Binding-site contacts:
Ligand atom N2 contacts residue ASN117 of chain 1.A at 2.9 Å (h-bond).
Ligand atom C3 contacts residue ASN117 of chain 1.A at 3.8 Å.
Ligand atom C1 contacts residue THR119 of chain 1.A at 4.4 Å.
Ligand atom C1 contacts residue ASN117 of chain 1.A at 1.4 Å.
Ligand atom C4 contacts residue ASN117 of chain 1.A at 4.2 Å.
Ligand atom C7 contacts residue THR119 of chain 1.A at 3.8 Å.
Ligand atom C6 contacts residue ASN120 of chain 1.A at 4.1 Å.
Ligand atom N2 contacts residue THR119 of chain 1.A at 3.2 Å (h-bond).
Ligand atom O5 contacts residue ASN117 of chain 1.A at 2.4 Å (h-bond).
Ligand atom O7 contacts residue ASN117 of chain 1.A at 3.3 Å (h-bond).
Ligand atom C8 contacts residue THR119 of chain 1.A at 3.5 Å.
Ligand atom C5 contacts residue ASN117 of chain 1.A at 3.6 Å.
Ligand atom C2 contacts residue THR119 of chain 1.A at 4.2 Å.
Ligand atom O6 contacts residue VAL122 of chain 1.A at 4.4 Å.
Ligand atom C6 contacts residue VAL122 of chain 1.A at 3.7 Å (hydrophobic).
Ligand atom C5 contacts residue ASN120 of chain 1.A at 4.1 Å.
Ligand atom C1 contacts residue ASN120 of chain 1.A at 4.3 Å.
Ligand atom C7 contacts residue ASN117 of chain 1.A at 3.3 Å.
Ligand atom C2 contacts residue ASN117 of chain 1.A at 2.4 Å.
Ligand atom C8 contacts residue ASN117 of chain 1.A at 4.4 Å.

This small molecule binds to this protein.
Small molecule (SMILES): CC(=O)N[C@@H]1[C@@H](O)[C@H](O)[C@@H](CO)O[C@H]1O

Sequence of chain 1.A:
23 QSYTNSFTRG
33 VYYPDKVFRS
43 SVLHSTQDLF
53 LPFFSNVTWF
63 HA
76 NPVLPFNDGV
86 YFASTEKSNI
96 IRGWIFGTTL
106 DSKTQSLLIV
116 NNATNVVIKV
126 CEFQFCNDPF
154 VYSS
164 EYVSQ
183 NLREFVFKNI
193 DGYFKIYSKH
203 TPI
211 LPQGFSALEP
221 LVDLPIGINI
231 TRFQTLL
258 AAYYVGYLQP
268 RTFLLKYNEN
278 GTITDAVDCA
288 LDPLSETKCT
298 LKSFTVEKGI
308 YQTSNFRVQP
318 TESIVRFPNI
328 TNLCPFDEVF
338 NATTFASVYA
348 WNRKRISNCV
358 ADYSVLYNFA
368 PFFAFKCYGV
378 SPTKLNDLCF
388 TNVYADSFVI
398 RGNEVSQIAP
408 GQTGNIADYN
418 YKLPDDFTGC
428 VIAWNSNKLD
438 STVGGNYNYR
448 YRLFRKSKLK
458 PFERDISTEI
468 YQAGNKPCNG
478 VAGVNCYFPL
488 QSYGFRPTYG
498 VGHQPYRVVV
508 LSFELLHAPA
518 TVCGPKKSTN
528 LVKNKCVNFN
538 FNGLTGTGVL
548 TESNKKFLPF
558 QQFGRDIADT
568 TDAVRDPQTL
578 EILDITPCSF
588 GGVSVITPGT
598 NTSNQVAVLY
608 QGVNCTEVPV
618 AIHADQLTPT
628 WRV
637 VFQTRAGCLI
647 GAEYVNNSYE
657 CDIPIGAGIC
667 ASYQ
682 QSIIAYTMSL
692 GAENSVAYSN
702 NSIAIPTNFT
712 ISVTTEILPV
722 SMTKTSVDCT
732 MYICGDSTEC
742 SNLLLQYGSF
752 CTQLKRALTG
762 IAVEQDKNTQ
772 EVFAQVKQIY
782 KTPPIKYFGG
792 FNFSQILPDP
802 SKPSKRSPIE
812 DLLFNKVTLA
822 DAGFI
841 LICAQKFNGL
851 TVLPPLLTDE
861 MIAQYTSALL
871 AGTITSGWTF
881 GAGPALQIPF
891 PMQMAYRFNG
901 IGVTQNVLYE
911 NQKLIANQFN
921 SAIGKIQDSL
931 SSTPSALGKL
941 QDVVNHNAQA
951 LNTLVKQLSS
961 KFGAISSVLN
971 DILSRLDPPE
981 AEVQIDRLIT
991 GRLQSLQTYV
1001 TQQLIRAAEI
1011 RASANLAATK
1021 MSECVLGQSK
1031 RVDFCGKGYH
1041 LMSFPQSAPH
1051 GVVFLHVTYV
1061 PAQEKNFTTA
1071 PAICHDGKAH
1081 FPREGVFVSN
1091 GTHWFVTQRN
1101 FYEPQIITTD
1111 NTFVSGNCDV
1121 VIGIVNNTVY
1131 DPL